This protein binds this small molecule.
Small molecule (SMILES): C[C@@H]1CO[C@](Cn2cncn2)(c2ccc(Oc3ccc(Cl)cc3)cc2Cl)O1

Binding-site contacts:
Ligand atom C14 contacts residue 5LZ1 of chain 1.C at 0.1 Å.
Ligand atom O8 contacts residue 5LX1 of chain 1.E at 0.0 Å (h-bond).
Ligand atom C5 contacts residue 5LZ1 of chain 1.C at 0.1 Å.
Ligand atom C11 contacts residue 5LW1 of chain 1.D at 0.1 Å.
Ligand atom C25 contacts residue 5LX1 of chain 1.E at 0.1 Å.
Ligand atom C32 contacts residue 5LZ1 of chain 1.C at 0.1 Å.
Ligand atom C12 contacts residue 5LX1 of chain 1.E at 0.1 Å.
Ligand atom C9 contacts residue 5LX1 of chain 1.E at 0.1 Å.
Ligand atom C11 contacts residue 5LZ1 of chain 1.C at 0.2 Å.
Ligand atom C25 contacts residue 5LW1 of chain 1.D at 0.2 Å.
Ligand atom O17 contacts residue 5LX1 of chain 1.E at 0.1 Å (h-bond).
Ligand atom O8 contacts residue 5LW1 of chain 1.D at 0.1 Å (h-bond).
Ligand atom C4 contacts residue 5LX1 of chain 1.E at 0.1 Å.
Ligand atom C13 contacts residue 5LZ1 of chain 1.C at 0.2 Å.
Ligand atom CL1 contacts residue 5LW1 of chain 1.D at 0.1 Å.
Ligand atom C15 contacts residue 5LX1 of chain 1.E at 0.1 Å.
Ligand atom C5 contacts residue 5LW1 of chain 1.D at 0.1 Å.
Ligand atom CL1 contacts residue 5LX1 of chain 1.E at 0.2 Å.
Ligand atom C9 contacts residue 5LZ1 of chain 1.C at 0.1 Å.
Ligand atom C13 contacts residue 5LW1 of chain 1.D at 0.1 Å.
Ligand atom C5 contacts residue 5LX1 of chain 1.E at 0.1 Å.
Ligand atom N29 contacts residue 5LW1 of chain 1.D at 0.1 Å (h-bond).
Ligand atom C14 contacts residue 5LW1 of chain 1.D at 0.1 Å.
Ligand atom N28 contacts residue 5LZ1 of chain 1.C at 0.2 Å (h-bond).
Ligand atom C11 contacts residue 5LX1 of chain 1.E at 0.2 Å.
Ligand atom C18 contacts residue 5LW1 of chain 1.D at 0.1 Å.
Ligand atom C9 contacts residue 5LW1 of chain 1.D at 0.1 Å.
Ligand atom C18 contacts residue 5LZ1 of chain 1.C at 0.1 Å.
Ligand atom C10 contacts residue 5LZ1 of chain 1.C at 0.2 Å.
Ligand atom C10 contacts residue 5LW1 of chain 1.D at 0.1 Å.
Ligand atom N28 contacts residue 5LX1 of chain 1.E at 0.1 Å (h-bond).
Ligand atom O16 contacts residue 5LX1 of chain 1.E at 0.1 Å (h-bond).
Ligand atom N28 contacts residue 5LW1 of chain 1.D at 0.1 Å (h-bond).
Ligand atom C10 contacts residue 5LX1 of chain 1.E at 0.1 Å.
Ligand atom C3 contacts residue 5LX1 of chain 1.E at 0.1 Å.
Ligand atom C14 contacts residue 5LX1 of chain 1.E at 0.2 Å.
Ligand atom C13 contacts residue 5LX1 of chain 1.E at 0.1 Å.
Ligand atom N29 contacts residue 5LX1 of chain 1.E at 0.1 Å (h-bond).
Ligand atom C4 contacts residue 5LW1 of chain 1.D at 0.2 Å.
Ligand atom C6 contacts residue 5LX1 of chain 1.E at 0.2 Å.

Sequence of chain 1.A:
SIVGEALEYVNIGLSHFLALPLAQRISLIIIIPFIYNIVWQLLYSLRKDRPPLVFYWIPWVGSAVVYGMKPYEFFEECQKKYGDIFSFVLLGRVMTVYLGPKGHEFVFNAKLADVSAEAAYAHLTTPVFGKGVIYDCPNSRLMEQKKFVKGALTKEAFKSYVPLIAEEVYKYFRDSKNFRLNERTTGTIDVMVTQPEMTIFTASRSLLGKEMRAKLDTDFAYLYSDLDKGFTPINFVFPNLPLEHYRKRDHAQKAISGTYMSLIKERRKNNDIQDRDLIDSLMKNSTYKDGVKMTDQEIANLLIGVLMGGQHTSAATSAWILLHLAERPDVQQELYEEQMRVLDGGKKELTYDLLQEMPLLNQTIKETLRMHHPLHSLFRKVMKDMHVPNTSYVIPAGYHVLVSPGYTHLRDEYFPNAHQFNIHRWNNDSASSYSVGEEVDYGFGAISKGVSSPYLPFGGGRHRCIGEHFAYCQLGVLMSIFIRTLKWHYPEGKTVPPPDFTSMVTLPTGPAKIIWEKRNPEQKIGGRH